Binding-site contacts:
Ligand atom O5 contacts residue ASN203 of chain 1.C at 3.9 Å.
Ligand atom N2 contacts residue THR205 of chain 1.C at 4.4 Å.
Ligand atom C1 contacts residue ASN203 of chain 1.C at 3.3 Å.
Ligand atom C8 contacts residue ASN203 of chain 1.C at 3.8 Å.
Ligand atom O7 contacts residue ASN203 of chain 1.C at 3.1 Å (h-bond).
Ligand atom C7 contacts residue ASN203 of chain 1.C at 3.2 Å.
Ligand atom N2 contacts residue ASN203 of chain 1.C at 3.5 Å (h-bond).
Ligand atom C8 contacts residue THR205 of chain 1.C at 4.1 Å.
Ligand atom C2 contacts residue ASN203 of chain 1.C at 3.8 Å.

Sequence of chain 1.C:
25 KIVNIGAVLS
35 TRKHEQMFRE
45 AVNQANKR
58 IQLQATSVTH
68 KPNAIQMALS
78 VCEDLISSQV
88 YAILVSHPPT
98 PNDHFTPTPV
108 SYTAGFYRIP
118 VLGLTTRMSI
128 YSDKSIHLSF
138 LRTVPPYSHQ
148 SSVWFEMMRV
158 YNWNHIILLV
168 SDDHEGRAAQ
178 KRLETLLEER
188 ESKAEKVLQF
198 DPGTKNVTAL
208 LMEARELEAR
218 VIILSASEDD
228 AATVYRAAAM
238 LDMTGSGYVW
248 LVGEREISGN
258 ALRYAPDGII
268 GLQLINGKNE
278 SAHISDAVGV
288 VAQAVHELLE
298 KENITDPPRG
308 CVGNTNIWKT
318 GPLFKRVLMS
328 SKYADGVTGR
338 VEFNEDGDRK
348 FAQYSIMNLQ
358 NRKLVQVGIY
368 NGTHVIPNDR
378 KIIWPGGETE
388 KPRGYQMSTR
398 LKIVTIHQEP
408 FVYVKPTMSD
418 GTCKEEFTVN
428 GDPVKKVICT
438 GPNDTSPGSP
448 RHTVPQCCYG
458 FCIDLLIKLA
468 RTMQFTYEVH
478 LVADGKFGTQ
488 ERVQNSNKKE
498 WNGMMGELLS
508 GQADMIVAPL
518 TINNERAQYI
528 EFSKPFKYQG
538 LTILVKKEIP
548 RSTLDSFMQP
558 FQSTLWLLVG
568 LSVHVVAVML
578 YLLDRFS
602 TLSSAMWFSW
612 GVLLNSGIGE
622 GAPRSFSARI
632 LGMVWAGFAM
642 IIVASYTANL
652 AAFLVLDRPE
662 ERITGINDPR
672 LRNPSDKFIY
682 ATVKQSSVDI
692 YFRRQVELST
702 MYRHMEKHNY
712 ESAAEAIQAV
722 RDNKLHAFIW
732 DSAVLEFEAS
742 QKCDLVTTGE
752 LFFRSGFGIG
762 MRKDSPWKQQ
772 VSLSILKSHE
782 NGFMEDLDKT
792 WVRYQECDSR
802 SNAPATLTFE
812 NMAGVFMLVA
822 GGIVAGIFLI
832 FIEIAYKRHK

A protein and the small-molecule ligand that binds it are described below.
Small molecule (SMILES): CC(=O)N[C@@H]1[C@@H](O)[C@H](O)[C@@H](CO)O[C@H]1O